Sequence of chain 1.A:
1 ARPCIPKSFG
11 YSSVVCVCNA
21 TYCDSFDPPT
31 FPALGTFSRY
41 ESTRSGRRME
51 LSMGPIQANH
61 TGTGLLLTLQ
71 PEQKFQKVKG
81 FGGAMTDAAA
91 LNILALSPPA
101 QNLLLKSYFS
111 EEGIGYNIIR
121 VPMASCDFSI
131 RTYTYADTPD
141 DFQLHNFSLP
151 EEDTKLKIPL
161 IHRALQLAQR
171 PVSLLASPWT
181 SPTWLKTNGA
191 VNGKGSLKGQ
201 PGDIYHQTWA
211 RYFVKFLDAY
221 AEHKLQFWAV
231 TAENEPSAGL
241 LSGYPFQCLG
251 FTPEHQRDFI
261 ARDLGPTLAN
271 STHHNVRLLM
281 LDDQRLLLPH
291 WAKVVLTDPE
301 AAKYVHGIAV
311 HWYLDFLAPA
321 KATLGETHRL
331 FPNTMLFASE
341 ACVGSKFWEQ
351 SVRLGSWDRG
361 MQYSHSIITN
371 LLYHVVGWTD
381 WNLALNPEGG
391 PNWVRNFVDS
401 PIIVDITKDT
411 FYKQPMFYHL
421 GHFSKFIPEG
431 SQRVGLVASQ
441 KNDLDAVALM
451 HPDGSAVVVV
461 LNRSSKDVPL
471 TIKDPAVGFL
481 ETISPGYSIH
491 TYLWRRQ

This small molecule binds to this protein.
Small molecule (SMILES): CC(=O)N[C@@H]1[C@@H](O)[C@H](O)[C@@H](CO)O[C@H]1O

Binding-site contacts:
Ligand atom C6 contacts residue HIS145 of chain 1.A at 4.3 Å.
Ligand atom O5 contacts residue ASN146 of chain 1.A at 2.4 Å (h-bond).
Ligand atom C7 contacts residue ASN146 of chain 1.A at 3.3 Å.
Ligand atom C8 contacts residue ASN146 of chain 1.A at 3.5 Å.
Ligand atom O5 contacts residue HIS145 of chain 1.A at 3.8 Å.
Ligand atom C5 contacts residue HIS145 of chain 1.A at 4.4 Å.
Ligand atom C5 contacts residue ASN146 of chain 1.A at 3.7 Å.
Ligand atom C3 contacts residue ASN146 of chain 1.A at 3.8 Å.
Ligand atom N2 contacts residue ASN146 of chain 1.A at 2.9 Å (h-bond).
Ligand atom C7 contacts residue THR138 of chain 1.A at 4.5 Å.
Ligand atom C4 contacts residue ASN146 of chain 1.A at 4.2 Å.
Ligand atom O7 contacts residue THR138 of chain 1.A at 3.9 Å.
Ligand atom O7 contacts residue ASN146 of chain 1.A at 4.2 Å.
Ligand atom C1 contacts residue ASN146 of chain 1.A at 1.4 Å.
Ligand atom C1 contacts residue HIS145 of chain 1.A at 4.5 Å.
Ligand atom C2 contacts residue ASN146 of chain 1.A at 2.5 Å.